Sequence of chain 1.A:
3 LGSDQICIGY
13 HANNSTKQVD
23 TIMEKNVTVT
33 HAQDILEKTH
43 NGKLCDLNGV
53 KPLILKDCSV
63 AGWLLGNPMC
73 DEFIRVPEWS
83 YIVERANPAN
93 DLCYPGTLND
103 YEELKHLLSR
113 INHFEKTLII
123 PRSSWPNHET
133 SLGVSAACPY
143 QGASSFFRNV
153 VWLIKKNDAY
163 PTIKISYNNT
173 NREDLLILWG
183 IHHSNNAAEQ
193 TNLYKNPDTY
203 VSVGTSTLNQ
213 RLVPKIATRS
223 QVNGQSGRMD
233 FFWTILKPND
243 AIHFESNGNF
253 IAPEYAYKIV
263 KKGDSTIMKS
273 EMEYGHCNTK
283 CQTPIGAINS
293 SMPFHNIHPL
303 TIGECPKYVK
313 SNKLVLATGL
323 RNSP

Binding-site contacts:
Ligand atom C8 contacts residue ALA243 of chain 1.A at 3.8 Å (hydrophobic).
Ligand atom C3 contacts residue ASN241 of chain 1.A at 3.9 Å.
Ligand atom C8 contacts residue ASN241 of chain 1.A at 3.9 Å.
Ligand atom C8 contacts residue SER222 of chain 1.C at 3.9 Å.
Ligand atom C5 contacts residue ASN241 of chain 1.A at 4.3 Å.
Ligand atom C1 contacts residue ASN241 of chain 1.A at 4.1 Å.
Ligand atom C4 contacts residue ASN170 of chain 1.A at 4.3 Å.
Ligand atom O7 contacts residue ASN241 of chain 1.A at 3.2 Å (h-bond).
Ligand atom N2 contacts residue ASN241 of chain 1.A at 3.1 Å (h-bond).
Ligand atom C4 contacts residue ASN241 of chain 1.A at 4.4 Å.
Ligand atom C1 contacts residue ASN170 of chain 1.A at 1.5 Å.
Ligand atom O5 contacts residue ASN170 of chain 1.A at 2.4 Å (h-bond).
Ligand atom O7 contacts residue ASN170 of chain 1.A at 4.1 Å.
Ligand atom C8 contacts residue ASP242 of chain 1.A at 4.2 Å.
Ligand atom C7 contacts residue ALA243 of chain 1.A at 4.5 Å (hydrophobic).
Ligand atom C2 contacts residue ASN170 of chain 1.A at 2.5 Å.
Ligand atom C5 contacts residue ASN170 of chain 1.A at 3.7 Å.
Ligand atom C3 contacts residue ASN170 of chain 1.A at 3.8 Å.
Ligand atom C7 contacts residue ASN241 of chain 1.A at 3.9 Å.
Ligand atom N2 contacts residue ASN170 of chain 1.A at 2.9 Å (h-bond).
Ligand atom C2 contacts residue ASN241 of chain 1.A at 3.8 Å.
Ligand atom C7 contacts residue ASN170 of chain 1.A at 3.7 Å.
Ligand atom O4 contacts residue ASN241 of chain 1.A at 3.7 Å.
Ligand atom O3 contacts residue ASN241 of chain 1.A at 4.3 Å.

Sequence of chain 1.C:
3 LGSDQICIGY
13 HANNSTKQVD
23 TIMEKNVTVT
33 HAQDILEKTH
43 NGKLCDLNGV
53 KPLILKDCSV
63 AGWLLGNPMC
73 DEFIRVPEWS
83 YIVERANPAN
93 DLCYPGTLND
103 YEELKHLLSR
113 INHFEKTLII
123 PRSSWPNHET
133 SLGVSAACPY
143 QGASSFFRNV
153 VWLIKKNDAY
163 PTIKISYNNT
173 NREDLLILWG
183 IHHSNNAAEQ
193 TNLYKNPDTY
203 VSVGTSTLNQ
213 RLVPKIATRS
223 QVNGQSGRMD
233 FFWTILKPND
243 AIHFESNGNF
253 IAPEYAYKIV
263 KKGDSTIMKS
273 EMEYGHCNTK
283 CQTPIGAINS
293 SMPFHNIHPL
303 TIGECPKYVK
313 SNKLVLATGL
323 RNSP

This protein binds this small molecule.
Small molecule (SMILES): CC(=O)N[C@H]1[C@H](O[C@H]2[C@H](O)[C@@H](NC(C)=O)CO[C@@H]2CO)O[C@H](CO)[C@@H](O[C@@H]2O[C@H](CO)[C@@H](O)[C@H](O)[C@@H]2O)[C@@H]1O